Binding-site contacts:
Ligand atom C13 contacts residue PHE95 of chain 1.A at 4.0 Å (hydrophobic).
Ligand atom C12 contacts residue PHE95 of chain 1.A at 4.0 Å (hydrophobic).
Ligand atom C13 contacts residue ILE50 of chain 1.A at 4.4 Å (hydrophobic).
Ligand atom C6 contacts residue CYS214 of chain 1.A at 3.7 Å (hydrophobic).
Ligand atom C11 contacts residue PHE95 of chain 1.A at 4.2 Å (hydrophobic).
Ligand atom C2 contacts residue PHE221 of chain 1.A at 4.2 Å (hydrophobic).
Ligand atom C2 contacts residue CYS214 of chain 1.A at 3.4 Å (hydrophobic).
Ligand atom C7 contacts residue ALA54 of chain 1.A at 4.0 Å (hydrophobic).
Ligand atom C5 contacts residue VAL47 of chain 1.A at 4.4 Å (hydrophobic).
Ligand atom C9 contacts residue ILE92 of chain 1.A at 4.3 Å (hydrophobic).
Ligand atom C5 contacts residue ILE50 of chain 1.A at 4.3 Å (hydrophobic).
Ligand atom C2 contacts residue HIS217 of chain 1.A at 3.8 Å.
Ligand atom SN1 contacts residue CYS214 of chain 1.A at 2.4 Å.
Ligand atom C8 contacts residue ILE92 of chain 1.A at 4.4 Å (hydrophobic).
Ligand atom C6 contacts residue ILE50 of chain 1.A at 3.8 Å (hydrophobic).
Ligand atom C12 contacts residue VAL131 of chain 1.A at 3.6 Å (hydrophobic).
Ligand atom C6 contacts residue PHE95 of chain 1.A at 4.2 Å (hydrophobic).
Ligand atom C3 contacts residue HIS217 of chain 1.A at 3.7 Å.
Ligand atom C10 contacts residue ILE127 of chain 1.A at 3.7 Å (hydrophobic).
Ligand atom C3 contacts residue CYS214 of chain 1.A at 4.4 Å (hydrophobic).
Ligand atom C3 contacts residue ILE127 of chain 1.A at 4.4 Å (hydrophobic).
Ligand atom C13 contacts residue VAL131 of chain 1.A at 4.1 Å (hydrophobic).
Ligand atom C5 contacts residue VAL124 of chain 1.A at 3.9 Å (hydrophobic).
Ligand atom C2 contacts residue LEU218 of chain 1.A at 3.8 Å (hydrophobic).
Ligand atom C8 contacts residue CYS214 of chain 1.A at 4.4 Å (hydrophobic).
Ligand atom C8 contacts residue ALA54 of chain 1.A at 4.1 Å (hydrophobic).
Ligand atom C8 contacts residue LEU91 of chain 1.A at 4.0 Å (hydrophobic).
Ligand atom C7 contacts residue CYS214 of chain 1.A at 3.7 Å (hydrophobic).
Ligand atom C10 contacts residue CYS214 of chain 1.A at 3.5 Å (hydrophobic).
Ligand atom C9 contacts residue TRP87 of chain 1.A at 3.5 Å (hydrophobic).
Ligand atom C9 contacts residue LEU91 of chain 1.A at 3.7 Å (hydrophobic).
Ligand atom C13 contacts residue PHE128 of chain 1.A at 3.7 Å (hydrophobic).
Ligand atom C13 contacts residue ILE106 of chain 1.A at 3.8 Å (hydrophobic).
Ligand atom C4 contacts residue PHE221 of chain 1.A at 4.0 Å (hydrophobic).
Ligand atom C4 contacts residue ILE50 of chain 1.A at 4.3 Å (hydrophobic).
Ligand atom C5 contacts residue ILE127 of chain 1.A at 4.4 Å (hydrophobic).
Ligand atom C9 contacts residue ASN88 of chain 1.A at 3.6 Å.
Ligand atom C9 contacts residue CYS214 of chain 1.A at 4.0 Å (hydrophobic).
Ligand atom C8 contacts residue PHE95 of chain 1.A at 3.9 Å (hydrophobic).
Ligand atom C3 contacts residue PHE221 of chain 1.A at 4.0 Å (hydrophobic).

This small molecule binds to this protein.
Small molecule (SMILES): CCCC[Sn](CCCC)CCCC

Sequence of chain 1.A:
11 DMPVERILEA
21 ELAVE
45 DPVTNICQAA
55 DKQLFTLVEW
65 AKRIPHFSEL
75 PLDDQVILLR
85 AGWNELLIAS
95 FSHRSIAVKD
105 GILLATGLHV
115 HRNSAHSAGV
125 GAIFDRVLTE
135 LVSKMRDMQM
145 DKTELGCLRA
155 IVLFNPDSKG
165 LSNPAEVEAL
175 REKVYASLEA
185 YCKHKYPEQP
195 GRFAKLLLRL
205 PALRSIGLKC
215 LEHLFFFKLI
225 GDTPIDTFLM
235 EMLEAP